Sequence of chain 3.A:
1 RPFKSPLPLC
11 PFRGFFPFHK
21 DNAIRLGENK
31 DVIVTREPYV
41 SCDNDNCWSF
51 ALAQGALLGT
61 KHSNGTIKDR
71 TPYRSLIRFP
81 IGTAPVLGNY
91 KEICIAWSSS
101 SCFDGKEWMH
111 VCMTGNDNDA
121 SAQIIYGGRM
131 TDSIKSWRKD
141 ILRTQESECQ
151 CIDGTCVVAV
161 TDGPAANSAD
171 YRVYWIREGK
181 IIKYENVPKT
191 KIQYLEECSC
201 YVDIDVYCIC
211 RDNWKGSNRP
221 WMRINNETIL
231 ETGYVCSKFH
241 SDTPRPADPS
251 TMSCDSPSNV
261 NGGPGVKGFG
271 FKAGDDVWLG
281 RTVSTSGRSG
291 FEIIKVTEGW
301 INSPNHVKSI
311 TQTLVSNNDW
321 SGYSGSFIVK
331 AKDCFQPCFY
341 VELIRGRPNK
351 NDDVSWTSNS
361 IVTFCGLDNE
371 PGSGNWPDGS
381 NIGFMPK

A protein and the small-molecule ligand that binds it are described below.
Small molecule (SMILES): CCC(CC)O[C@@H]1C=C(C(=O)O)C[C@H](N)[C@H]1NC(C)=O

Binding-site contacts:
Ligand atom C5 contacts residue GLU197 of chain 3.A at 4.1 Å.
Ligand atom C1 contacts residue ARG36 of chain 3.A at 4.0 Å.
Ligand atom C3 contacts residue ARG36 of chain 3.A at 3.7 Å.
Ligand atom O1A contacts residue TYR323 of chain 3.A at 3.4 Å (h-bond).
Ligand atom C1 contacts residue ARG211 of chain 3.A at 3.9 Å.
Ligand atom C7 contacts residue TYR323 of chain 3.A at 3.1 Å (hydrophobic).
Ligand atom C82 contacts residue ILE141 of chain 3.A at 4.0 Å (hydrophobic).
Ligand atom O1B contacts residue ARG211 of chain 3.A at 3.0 Å (salt-bridge).
Ligand atom C3 contacts residue ASP69 of chain 3.A at 3.2 Å.
Ligand atom O1A contacts residue ARG288 of chain 3.A at 2.8 Å (salt-bridge).
Ligand atom C91 contacts residue GLU196 of chain 3.A at 4.0 Å.
Ligand atom C1 contacts residue ARG288 of chain 3.A at 3.5 Å.
Ligand atom O10 contacts residue ARG70 of chain 3.A at 2.8 Å (salt-bridge).
Ligand atom C6 contacts residue GLU197 of chain 3.A at 3.7 Å.
Ligand atom C10 contacts residue ARG70 of chain 3.A at 3.8 Å.
Ligand atom C91 contacts residue ASN213 of chain 3.A at 3.8 Å.
Ligand atom C82 contacts residue ARG143 of chain 3.A at 3.8 Å.
Ligand atom C7 contacts residue ARG211 of chain 3.A at 3.6 Å.
Ligand atom N4 contacts residue GLU37 of chain 3.A at 2.7 Å (salt-bridge).
Ligand atom C4 contacts residue GLU37 of chain 3.A at 3.5 Å.
Ligand atom O1B contacts residue TYR323 of chain 3.A at 3.4 Å (h-bond).
Ligand atom C7 contacts residue GLU197 of chain 3.A at 3.9 Å.
Ligand atom C3 contacts residue TYR323 of chain 3.A at 3.4 Å (hydrophobic).
Ligand atom C81 contacts residue ARG143 of chain 3.A at 3.7 Å.
Ligand atom C6 contacts residue TYR323 of chain 3.A at 3.8 Å (hydrophobic).
Ligand atom C9 contacts residue GLU196 of chain 3.A at 3.7 Å.
Ligand atom C11 contacts residue TRP97 of chain 3.A at 3.9 Å (hydrophobic).
Ligand atom C9 contacts residue GLU197 of chain 3.A at 3.8 Å.
Ligand atom O1B contacts residue ARG288 of chain 3.A at 2.8 Å (salt-bridge).
Ligand atom C1 contacts residue TYR323 of chain 3.A at 3.0 Å (hydrophobic).
Ligand atom C11 contacts residue ARG70 of chain 3.A at 4.0 Å.
Ligand atom C4 contacts residue TYR323 of chain 3.A at 3.7 Å (hydrophobic).
Ligand atom N4 contacts residue ASP69 of chain 3.A at 3.0 Å (salt-bridge).
Ligand atom O1A contacts residue ARG36 of chain 3.A at 3.0 Å (salt-bridge).
Ligand atom C91 contacts residue ARG211 of chain 3.A at 3.8 Å.
Ligand atom C2 contacts residue TYR323 of chain 3.A at 2.9 Å (hydrophobic).
Ligand atom C3 contacts residue GLU37 of chain 3.A at 3.6 Å.
Ligand atom O10 contacts residue ASP69 of chain 3.A at 3.3 Å.
Ligand atom C11 contacts residue ILE141 of chain 3.A at 4.1 Å (hydrophobic).
Ligand atom C4 contacts residue ASP69 of chain 3.A at 3.4 Å.